Binding-site contacts:
Ligand atom C04 contacts residue ASN149 of chain 1.A at 4.4 Å.
Ligand atom C09 contacts residue GLY314 of chain 1.A at 4.2 Å.
Ligand atom C13 contacts residue ASN149 of chain 1.A at 3.8 Å.
Ligand atom C05 contacts residue GLN117 of chain 1.A at 3.7 Å.
Ligand atom O10 contacts residue ALA315 of chain 1.A at 3.5 Å.
Ligand atom C08 contacts residue SER61 of chain 1.A at 3.9 Å.
Ligand atom O14 contacts residue SER61 of chain 1.A at 4.1 Å.
Ligand atom C01 contacts residue ASN149 of chain 1.A at 4.3 Å.
Ligand atom C09 contacts residue ALA315 of chain 1.A at 3.4 Å (hydrophobic).
Ligand atom O11 contacts residue ALA315 of chain 1.A at 2.9 Å (h-bond).
Ligand atom C02 contacts residue SER61 of chain 1.A at 4.3 Å.
Ligand atom O11 contacts residue GLY314 of chain 1.A at 3.5 Å.
Ligand atom C01 contacts residue SER61 of chain 1.A at 3.5 Å.
Ligand atom C07 contacts residue ALA315 of chain 1.A at 3.5 Å (hydrophobic).
Ligand atom C01 contacts residue LEU116 of chain 1.A at 4.1 Å (hydrophobic).
Ligand atom C01 contacts residue TYR147 of chain 1.A at 3.6 Å (hydrophobic).
Ligand atom C13 contacts residue ALA315 of chain 1.A at 4.2 Å (hydrophobic).
Ligand atom O14 contacts residue ASN149 of chain 1.A at 3.0 Å (h-bond).
Ligand atom C05 contacts residue LEU116 of chain 1.A at 3.9 Å (hydrophobic).
Ligand atom C09 contacts residue SER61 of chain 1.A at 3.6 Å.
Ligand atom O10 contacts residue GLY314 of chain 1.A at 4.3 Å.
Ligand atom C03 contacts residue LEU290 of chain 1.A at 4.2 Å (hydrophobic).
Ligand atom C08 contacts residue ALA315 of chain 1.A at 3.5 Å (hydrophobic).
Ligand atom O12 contacts residue ALA315 of chain 1.A at 3.2 Å (h-bond).
Ligand atom C13 contacts residue SER61 of chain 1.A at 3.9 Å.
Ligand atom O14 contacts residue TYR218 of chain 1.A at 3.6 Å.
Ligand atom C05 contacts residue ASN149 of chain 1.A at 3.8 Å.
Ligand atom O11 contacts residue SER61 of chain 1.A at 2.7 Å (h-bond).
Ligand atom O12 contacts residue SER61 of chain 1.A at 3.2 Å (h-bond).

Sequence of chain 1.A:
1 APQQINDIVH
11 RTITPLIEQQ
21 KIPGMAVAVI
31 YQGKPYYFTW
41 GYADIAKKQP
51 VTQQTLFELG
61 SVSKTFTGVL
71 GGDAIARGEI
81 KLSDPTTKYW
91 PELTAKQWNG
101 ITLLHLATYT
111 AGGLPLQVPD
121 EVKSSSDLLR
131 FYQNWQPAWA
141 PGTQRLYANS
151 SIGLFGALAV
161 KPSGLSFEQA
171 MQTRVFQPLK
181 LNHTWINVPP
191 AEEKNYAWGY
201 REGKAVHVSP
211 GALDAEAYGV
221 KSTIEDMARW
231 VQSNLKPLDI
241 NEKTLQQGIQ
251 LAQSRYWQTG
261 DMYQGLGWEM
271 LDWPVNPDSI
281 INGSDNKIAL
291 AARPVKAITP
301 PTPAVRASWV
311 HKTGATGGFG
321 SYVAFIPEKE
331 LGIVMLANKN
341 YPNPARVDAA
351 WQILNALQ

A protein and the small-molecule ligand that binds it are described below.
Small molecule (SMILES): CC1(C)[C@@]2(C(=O)O)CC[C@]1(C)C(=O)O2